Sequence of chain 1.B:
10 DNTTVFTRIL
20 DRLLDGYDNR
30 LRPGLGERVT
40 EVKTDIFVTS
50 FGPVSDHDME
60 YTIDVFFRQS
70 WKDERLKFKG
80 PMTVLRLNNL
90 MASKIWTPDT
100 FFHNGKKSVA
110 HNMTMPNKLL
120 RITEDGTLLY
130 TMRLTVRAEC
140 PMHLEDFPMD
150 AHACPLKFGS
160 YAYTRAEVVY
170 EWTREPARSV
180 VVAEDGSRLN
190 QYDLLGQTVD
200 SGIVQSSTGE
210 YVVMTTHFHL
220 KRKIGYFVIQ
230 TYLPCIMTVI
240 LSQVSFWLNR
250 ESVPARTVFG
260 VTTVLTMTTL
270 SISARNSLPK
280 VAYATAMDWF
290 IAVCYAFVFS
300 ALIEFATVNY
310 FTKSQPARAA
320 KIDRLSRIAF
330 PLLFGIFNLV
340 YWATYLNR

A small-molecule ligand and the protein it binds are described below.
Small molecule (SMILES): NCCCC(=O)O

Sequence of chain 1.A:
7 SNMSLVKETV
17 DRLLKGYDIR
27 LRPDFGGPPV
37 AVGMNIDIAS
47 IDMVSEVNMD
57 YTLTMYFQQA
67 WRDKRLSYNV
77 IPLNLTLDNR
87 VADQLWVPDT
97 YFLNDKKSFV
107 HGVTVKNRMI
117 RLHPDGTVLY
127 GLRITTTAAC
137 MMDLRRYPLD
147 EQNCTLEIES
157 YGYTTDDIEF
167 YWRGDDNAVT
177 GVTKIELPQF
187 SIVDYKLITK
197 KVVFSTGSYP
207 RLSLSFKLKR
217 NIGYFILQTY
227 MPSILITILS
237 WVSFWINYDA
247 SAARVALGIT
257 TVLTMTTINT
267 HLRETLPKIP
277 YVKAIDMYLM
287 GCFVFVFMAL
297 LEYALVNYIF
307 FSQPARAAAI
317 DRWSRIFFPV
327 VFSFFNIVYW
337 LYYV

Binding-site contacts:
Ligand atom C contacts residue PHE65 of chain 1.B at 4.1 Å (hydrophobic).
Ligand atom C contacts residue THR130 of chain 1.B at 4.0 Å.
Ligand atom N contacts residue SER156 of chain 1.A at 3.9 Å.
Ligand atom C contacts residue ARG67 of chain 1.B at 3.9 Å.
Ligand atom OXT contacts residue THR202 of chain 1.A at 2.9 Å (h-bond).
Ligand atom CB contacts residue PHE200 of chain 1.A at 3.7 Å (hydrophobic).
Ligand atom O contacts residue PHE200 of chain 1.A at 3.7 Å.
Ligand atom CG contacts residue TYR157 of chain 1.A at 4.0 Å (hydrophobic).
Ligand atom CG contacts residue THR202 of chain 1.A at 3.6 Å.
Ligand atom OXT contacts residue THR130 of chain 1.B at 3.2 Å.
Ligand atom CD contacts residue TYR157 of chain 1.A at 3.4 Å (hydrophobic).
Ligand atom C contacts residue TYR205 of chain 1.A at 4.0 Å (hydrophobic).
Ligand atom CB contacts residue TYR205 of chain 1.A at 3.7 Å (hydrophobic).
Ligand atom N contacts residue PHE65 of chain 1.B at 3.8 Å.
Ligand atom C contacts residue THR202 of chain 1.A at 3.1 Å.
Ligand atom N contacts residue TYR97 of chain 1.A at 2.4 Å (h-bond).
Ligand atom CD contacts residue SER156 of chain 1.A at 3.8 Å.
Ligand atom CD contacts residue PHE65 of chain 1.B at 4.5 Å (hydrophobic).
Ligand atom O contacts residue PHE65 of chain 1.B at 3.3 Å.
Ligand atom O contacts residue ARG67 of chain 1.B at 3.0 Å (salt-bridge).
Ligand atom OXT contacts residue TYR205 of chain 1.A at 4.2 Å.
Ligand atom N contacts residue TYR157 of chain 1.A at 4.0 Å.
Ligand atom CB contacts residue TYR157 of chain 1.A at 4.3 Å (hydrophobic).
Ligand atom CB contacts residue TYR97 of chain 1.A at 4.4 Å (hydrophobic).
Ligand atom CD contacts residue PHE200 of chain 1.A at 4.5 Å (hydrophobic).
Ligand atom CG contacts residue TYR205 of chain 1.A at 3.4 Å (hydrophobic).
Ligand atom CD contacts residue TYR205 of chain 1.A at 3.9 Å (hydrophobic).
Ligand atom OXT contacts residue LEU118 of chain 1.B at 3.9 Å.
Ligand atom O contacts residue THR202 of chain 1.A at 3.5 Å (h-bond).
Ligand atom CB contacts residue THR202 of chain 1.A at 4.5 Å.
Ligand atom CB contacts residue PHE65 of chain 1.B at 3.8 Å (hydrophobic).
Ligand atom CD contacts residue TYR97 of chain 1.A at 3.8 Å (hydrophobic).
Ligand atom CB contacts residue GLU155 of chain 1.A at 4.2 Å.
Ligand atom CG contacts residue LEU118 of chain 1.B at 4.2 Å (hydrophobic).
Ligand atom N contacts residue GLU155 of chain 1.A at 2.5 Å (salt-bridge).
Ligand atom OXT contacts residue ARG67 of chain 1.B at 3.1 Å (salt-bridge).
Ligand atom CD contacts residue GLU155 of chain 1.A at 3.5 Å.
Ligand atom N contacts residue PHE200 of chain 1.A at 4.0 Å.